The protein below binds the small molecule below.
Small molecule (SMILES): CC(=O)N[C@@H]1[C@@H](O)[C@H](O)[C@@H](CO)O[C@H]1O

Binding-site contacts:
Ligand atom C7 contacts residue ASP254 of chain 1.C at 3.6 Å.
Ligand atom O5 contacts residue ASN256 of chain 1.C at 2.3 Å (h-bond).
Ligand atom C8 contacts residue ASN256 of chain 1.C at 4.0 Å.
Ligand atom C1 contacts residue ASN256 of chain 1.C at 1.4 Å.
Ligand atom C6 contacts residue ASN256 of chain 1.C at 4.3 Å.
Ligand atom C8 contacts residue GLU255 of chain 1.C at 3.3 Å.
Ligand atom C7 contacts residue GLU255 of chain 1.C at 3.8 Å.
Ligand atom N2 contacts residue ASN256 of chain 1.C at 2.9 Å (h-bond).
Ligand atom C2 contacts residue GLU255 of chain 1.C at 4.1 Å.
Ligand atom C2 contacts residue ASP254 of chain 1.C at 4.4 Å.
Ligand atom C3 contacts residue ASN256 of chain 1.C at 3.8 Å.
Ligand atom N2 contacts residue ASP254 of chain 1.C at 3.4 Å (salt-bridge).
Ligand atom O5 contacts residue GLU255 of chain 1.C at 3.8 Å.
Ligand atom O7 contacts residue ASP254 of chain 1.C at 3.4 Å (salt-bridge).
Ligand atom C5 contacts residue ASN256 of chain 1.C at 3.6 Å.
Ligand atom C1 contacts residue GLU255 of chain 1.C at 2.9 Å.
Ligand atom O6 contacts residue ASN256 of chain 1.C at 3.7 Å.
Ligand atom C7 contacts residue ASN256 of chain 1.C at 3.7 Å.
Ligand atom C4 contacts residue ASN256 of chain 1.C at 4.2 Å.
Ligand atom C2 contacts residue ASN256 of chain 1.C at 2.5 Å.
Ligand atom N2 contacts residue GLU255 of chain 1.C at 4.1 Å.
Ligand atom C5 contacts residue GLU255 of chain 1.C at 4.5 Å.

Sequence of chain 1.C:
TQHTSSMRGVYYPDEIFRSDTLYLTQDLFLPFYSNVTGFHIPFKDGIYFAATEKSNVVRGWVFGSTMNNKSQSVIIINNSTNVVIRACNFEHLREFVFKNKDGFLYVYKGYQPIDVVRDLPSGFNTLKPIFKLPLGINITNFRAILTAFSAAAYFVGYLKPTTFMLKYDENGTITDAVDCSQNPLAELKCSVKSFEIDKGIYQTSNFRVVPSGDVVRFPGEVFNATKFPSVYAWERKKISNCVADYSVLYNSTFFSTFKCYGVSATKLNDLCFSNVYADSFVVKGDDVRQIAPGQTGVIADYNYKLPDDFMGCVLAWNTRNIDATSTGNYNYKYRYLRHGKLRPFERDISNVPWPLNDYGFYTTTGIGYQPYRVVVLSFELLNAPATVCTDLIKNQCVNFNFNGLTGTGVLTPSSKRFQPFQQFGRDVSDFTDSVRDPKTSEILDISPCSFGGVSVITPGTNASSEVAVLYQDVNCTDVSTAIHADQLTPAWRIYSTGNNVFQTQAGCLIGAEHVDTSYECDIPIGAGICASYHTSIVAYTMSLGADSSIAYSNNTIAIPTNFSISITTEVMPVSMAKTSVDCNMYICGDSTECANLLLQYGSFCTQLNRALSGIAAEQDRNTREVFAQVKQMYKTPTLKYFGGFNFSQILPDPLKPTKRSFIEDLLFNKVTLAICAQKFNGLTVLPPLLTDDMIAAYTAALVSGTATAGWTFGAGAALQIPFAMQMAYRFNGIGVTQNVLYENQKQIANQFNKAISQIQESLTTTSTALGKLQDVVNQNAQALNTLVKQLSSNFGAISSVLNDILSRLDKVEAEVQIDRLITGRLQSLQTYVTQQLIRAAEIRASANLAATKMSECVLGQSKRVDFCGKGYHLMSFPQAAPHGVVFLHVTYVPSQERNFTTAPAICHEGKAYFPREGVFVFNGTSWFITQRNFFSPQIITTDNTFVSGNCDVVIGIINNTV